Binding-site contacts:
Ligand atom C2' contacts residue ASP358 of chain 1.A at 3.5 Å.
Ligand atom O2P contacts residue GLY381 of chain 1.A at 2.8 Å (h-bond).
Ligand atom O2' contacts residue MOA1 of chain 1.D at 3.4 Å.
Ligand atom C3' contacts residue ASP358 of chain 1.A at 3.5 Å.
Ligand atom N3 contacts residue MOA1 of chain 1.D at 3.5 Å (h-bond).
Ligand atom O2 contacts residue CYS319 of chain 1.A at 2.9 Å.
Ligand atom O3P contacts residue GLY316 of chain 1.A at 3.3 Å.
Ligand atom C2' contacts residue MOA1 of chain 1.D at 3.7 Å.
Ligand atom O6 contacts residue GLU408 of chain 1.A at 3.3 Å (salt-bridge).
Ligand atom C6 contacts residue GLY409 of chain 1.A at 3.6 Å.
Ligand atom N1 contacts residue MOA1 of chain 1.D at 3.4 Å (h-bond).
Ligand atom O2' contacts residue ASP358 of chain 1.A at 2.5 Å (salt-bridge).
Ligand atom C4' contacts residue ASP358 of chain 1.A at 3.6 Å.
Ligand atom C5 contacts residue ILE318 of chain 1.A at 3.6 Å (hydrophobic).
Ligand atom C2 contacts residue CYS319 of chain 1.A at 3.7 Å (hydrophobic).
Ligand atom O1P contacts residue ARG382 of chain 1.A at 2.9 Å (salt-bridge).
Ligand atom O3P contacts residue SER317 of chain 1.A at 2.7 Å (h-bond).
Ligand atom O2P contacts residue ARG382 of chain 1.A at 3.5 Å (salt-bridge).
Ligand atom C2 contacts residue ILE318 of chain 1.A at 3.7 Å (hydrophobic).
Ligand atom N1 contacts residue GLY432 of chain 1.A at 3.6 Å.
Ligand atom N1 contacts residue GLU431 of chain 1.A at 3.0 Å (salt-bridge).
Ligand atom O5' contacts residue GLY316 of chain 1.A at 3.6 Å.
Ligand atom O1P contacts residue TYR405 of chain 1.A at 2.6 Å (h-bond).
Ligand atom O6 contacts residue GLY432 of chain 1.A at 3.2 Å.
Ligand atom N1 contacts residue ILE318 of chain 1.A at 3.4 Å (h-bond).
Ligand atom C5 contacts residue GLU408 of chain 1.A at 3.7 Å.
Ligand atom N7 contacts residue GLY407 of chain 1.A at 3.5 Å.
Ligand atom O3' contacts residue ASP358 of chain 1.A at 2.5 Å (salt-bridge).
Ligand atom O1P contacts residue SER317 of chain 1.A at 3.0 Å (h-bond).
Ligand atom O2 contacts residue GLU431 of chain 1.A at 3.7 Å.
Ligand atom C4 contacts residue ILE318 of chain 1.A at 3.5 Å (hydrophobic).
Ligand atom N7 contacts residue GLU408 of chain 1.A at 2.9 Å (salt-bridge).
Ligand atom O2 contacts residue MOA1 of chain 1.D at 3.6 Å.
Ligand atom O6 contacts residue GLY407 of chain 1.A at 3.2 Å.
Ligand atom O3' contacts residue MET379 of chain 1.A at 3.6 Å.
Ligand atom O3' contacts residue ALA57 of chain 1.A at 3.5 Å.
Ligand atom O6 contacts residue GLY409 of chain 1.A at 2.7 Å (h-bond).
Ligand atom C2 contacts residue MOA1 of chain 1.D at 3.2 Å.
Ligand atom P contacts residue SER317 of chain 1.A at 3.7 Å.
Ligand atom C4 contacts residue MOA1 of chain 1.D at 3.5 Å.

Sequence of chain 1.A:
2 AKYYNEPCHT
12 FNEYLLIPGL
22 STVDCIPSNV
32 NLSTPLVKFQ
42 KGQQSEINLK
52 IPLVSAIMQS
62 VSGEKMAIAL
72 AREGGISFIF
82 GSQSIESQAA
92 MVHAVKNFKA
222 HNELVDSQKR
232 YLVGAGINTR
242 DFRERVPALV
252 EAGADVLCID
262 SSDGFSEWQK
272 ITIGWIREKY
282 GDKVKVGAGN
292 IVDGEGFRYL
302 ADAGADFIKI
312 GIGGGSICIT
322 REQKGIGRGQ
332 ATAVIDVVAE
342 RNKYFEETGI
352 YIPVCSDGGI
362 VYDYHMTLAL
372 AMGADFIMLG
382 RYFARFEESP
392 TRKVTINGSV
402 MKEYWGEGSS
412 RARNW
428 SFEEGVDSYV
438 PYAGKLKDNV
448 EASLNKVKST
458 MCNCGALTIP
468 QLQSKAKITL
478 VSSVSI

The protein below binds the small molecule below.
Small molecule (SMILES): O=c1[nH]c(=O)c2[nH+]cn([C@@H]3O[C@H](COP(=O)(O)O)[C@@H](O)[C@H]3O)c2[nH]1